Sequence of chain 1.C:
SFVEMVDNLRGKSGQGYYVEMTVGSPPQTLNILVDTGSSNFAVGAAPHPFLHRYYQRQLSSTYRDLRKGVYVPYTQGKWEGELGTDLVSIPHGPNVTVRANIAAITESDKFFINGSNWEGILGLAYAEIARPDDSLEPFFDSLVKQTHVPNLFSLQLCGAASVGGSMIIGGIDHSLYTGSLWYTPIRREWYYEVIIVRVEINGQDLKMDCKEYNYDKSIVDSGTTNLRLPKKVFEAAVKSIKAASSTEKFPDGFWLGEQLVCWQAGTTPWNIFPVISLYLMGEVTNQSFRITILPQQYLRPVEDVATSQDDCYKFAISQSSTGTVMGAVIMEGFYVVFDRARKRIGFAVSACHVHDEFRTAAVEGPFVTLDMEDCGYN

Binding-site contacts:
Ligand atom C28 contacts residue GLN89 of chain 1.C at 3.3 Å.
Ligand atom C9 contacts residue GLY246 of chain 1.C at 3.2 Å.
Ligand atom C9 contacts residue LEU46 of chain 1.C at 3.4 Å (hydrophobic).
Ligand atom N60 contacts residue GLY50 of chain 1.C at 3.0 Å (h-bond).
Ligand atom O46 contacts residue THR248 of chain 1.C at 3.6 Å.
Ligand atom O46 contacts residue ASN249 of chain 1.C at 3.1 Å (h-bond).
Ligand atom C5 contacts residue GLY246 of chain 1.C at 3.7 Å.
Ligand atom N1 contacts residue GLY246 of chain 1.C at 2.9 Å (h-bond).
Ligand atom C62 contacts residue GLY50 of chain 1.C at 3.5 Å.
Ligand atom C53 contacts residue ASP48 of chain 1.C at 3.6 Å.
Ligand atom C71 contacts residue THR88 of chain 1.C at 3.5 Å.
Ligand atom C66 contacts residue GLY50 of chain 1.C at 3.2 Å.
Ligand atom C62 contacts residue ASP244 of chain 1.C at 3.5 Å.
Ligand atom O31 contacts residue THR248 of chain 1.C at 3.6 Å (h-bond).
Ligand atom C22 contacts residue GLY29 of chain 1.C at 3.6 Å.
Ligand atom C32 contacts residue GLN89 of chain 1.C at 3.5 Å.
Ligand atom C25 contacts residue THR248 of chain 1.C at 3.4 Å.
Ligand atom C22 contacts residue GLN28 of chain 1.C at 3.5 Å.
Ligand atom C69 contacts residue PRO86 of chain 1.C at 3.4 Å (hydrophobic).
Ligand atom C33 contacts residue GLY246 of chain 1.C at 3.5 Å.
Ligand atom O55 contacts residue ASP48 of chain 1.C at 2.7 Å (salt-bridge).
Ligand atom C5 contacts residue ASP48 of chain 1.C at 3.5 Å.
Ligand atom C39 contacts residue GLN89 of chain 1.C at 3.5 Å.
Ligand atom O52 contacts residue GLN89 of chain 1.C at 3.1 Å (h-bond).
Ligand atom C57 contacts residue THR247 of chain 1.C at 3.6 Å.
Ligand atom O55 contacts residue SER51 of chain 1.C at 3.6 Å.
Ligand atom C16 contacts residue GLN89 of chain 1.C at 3.7 Å.
Ligand atom C57 contacts residue ASP244 of chain 1.C at 3.2 Å.
Ligand atom N60 contacts residue ASP244 of chain 1.C at 2.9 Å (salt-bridge).
Ligand atom O18 contacts residue TRP131 of chain 1.C at 3.6 Å.
Ligand atom O55 contacts residue GLY50 of chain 1.C at 3.4 Å (h-bond).
Ligand atom O52 contacts residue TYR87 of chain 1.C at 3.4 Å.
Ligand atom C47 contacts residue ASN249 of chain 1.C at 3.5 Å.
Ligand atom O52 contacts residue THR88 of chain 1.C at 3.1 Å (h-bond).
Ligand atom O55 contacts residue TYR87 of chain 1.C at 3.5 Å.
Ligand atom C25 contacts residue GLY246 of chain 1.C at 3.7 Å.
Ligand atom C73 contacts residue THR88 of chain 1.C at 3.2 Å.
Ligand atom C14 contacts residue GLN89 of chain 1.C at 3.5 Å.
Ligand atom C3 contacts residue GLY246 of chain 1.C at 3.7 Å.
Ligand atom O31 contacts residue GLN89 of chain 1.C at 3.5 Å (h-bond).

This small molecule binds to this protein.
Small molecule (SMILES): CC(=O)COc1cc2cc(c1)C(=O)N[C@H]([C@H](O)CNCc1cccc(C(C)C)c1)Cc1cccc(c1)OCCCCO2